This small molecule binds to this protein.
Small molecule (SMILES): CC(=O)N[C@H]1[C@H](O[C@H]2[C@H](O)[C@@H](NC(C)=O)CO[C@@H]2CO)O[C@H](CO)[C@@H](O[C@@H]2O[C@H](CO)[C@@H](O)[C@H](O)[C@@H]2O)[C@@H]1O

Binding-site contacts:
Ligand atom N2 contacts residue LEU137 of chain 3.A at 4.5 Å.
Ligand atom O5 contacts residue TYR135 of chain 3.A at 4.2 Å.
Ligand atom N2 contacts residue ASP290 of chain 3.A at 4.5 Å.
Ligand atom C4 contacts residue ASN118 of chain 3.A at 4.2 Å.
Ligand atom C4 contacts residue TYR135 of chain 3.A at 4.3 Å (hydrophobic).
Ligand atom C3 contacts residue TYR135 of chain 3.A at 3.7 Å (hydrophobic).
Ligand atom C7 contacts residue ASP290 of chain 3.A at 4.3 Å.
Ligand atom C5 contacts residue ASN118 of chain 3.A at 3.6 Å.
Ligand atom C7 contacts residue ARG112 of chain 3.F at 4.1 Å.
Ligand atom O6 contacts residue ASN118 of chain 3.A at 4.4 Å.
Ligand atom C8 contacts residue LEU137 of chain 3.A at 4.2 Å (hydrophobic).
Ligand atom O7 contacts residue ASN118 of chain 3.A at 3.8 Å.
Ligand atom O4 contacts residue TYR135 of chain 3.A at 4.0 Å.
Ligand atom C2 contacts residue ASN118 of chain 3.A at 2.4 Å.
Ligand atom O5 contacts residue ASN118 of chain 3.A at 2.3 Å (h-bond).
Ligand atom O7 contacts residue ARG112 of chain 3.F at 4.0 Å.
Ligand atom N2 contacts residue ASN118 of chain 3.A at 2.9 Å (h-bond).
Ligand atom O6 contacts residue SER120 of chain 3.A at 4.1 Å.
Ligand atom C1 contacts residue TYR135 of chain 3.A at 3.5 Å (hydrophobic).
Ligand atom C7 contacts residue ASN118 of chain 3.A at 3.5 Å.
Ligand atom C2 contacts residue TYR135 of chain 3.A at 4.0 Å (hydrophobic).
Ligand atom C5 contacts residue TYR135 of chain 3.A at 4.0 Å (hydrophobic).
Ligand atom C3 contacts residue ASN118 of chain 3.A at 3.8 Å.
Ligand atom C8 contacts residue ARG112 of chain 3.F at 3.3 Å.
Ligand atom O3 contacts residue TYR135 of chain 3.A at 4.3 Å.
Ligand atom C1 contacts residue ASN118 of chain 3.A at 1.4 Å.
Ligand atom N2 contacts residue TYR135 of chain 3.A at 3.8 Å.
Ligand atom C8 contacts residue ASP290 of chain 3.A at 3.5 Å.

Sequence of chain 3.A:
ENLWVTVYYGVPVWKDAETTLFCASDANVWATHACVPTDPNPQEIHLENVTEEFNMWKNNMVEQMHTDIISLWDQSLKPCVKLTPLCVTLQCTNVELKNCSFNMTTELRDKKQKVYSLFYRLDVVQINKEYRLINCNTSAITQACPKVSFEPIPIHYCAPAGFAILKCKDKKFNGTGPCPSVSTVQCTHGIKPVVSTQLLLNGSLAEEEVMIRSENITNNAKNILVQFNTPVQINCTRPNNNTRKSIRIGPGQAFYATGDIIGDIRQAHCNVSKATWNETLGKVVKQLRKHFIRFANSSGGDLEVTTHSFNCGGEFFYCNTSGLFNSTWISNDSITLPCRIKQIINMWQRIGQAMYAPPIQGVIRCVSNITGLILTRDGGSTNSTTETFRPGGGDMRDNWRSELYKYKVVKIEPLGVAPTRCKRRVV

Sequence of chain 3.F:
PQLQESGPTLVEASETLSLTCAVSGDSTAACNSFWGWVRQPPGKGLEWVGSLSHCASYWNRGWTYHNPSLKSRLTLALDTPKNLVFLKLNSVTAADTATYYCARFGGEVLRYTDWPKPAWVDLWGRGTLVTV